Binding-site contacts:
Ligand atom N2 contacts residue GLN214 of chain 1.A at 3.6 Å.
Ligand atom C5 contacts residue GLN214 of chain 1.A at 3.8 Å.
Ligand atom O4 contacts residue GLN214 of chain 1.A at 2.9 Å (h-bond).
Ligand atom C7 contacts residue GLN214 of chain 1.A at 4.3 Å.
Ligand atom C4 contacts residue GLN214 of chain 1.A at 3.9 Å.
Ligand atom C7 contacts residue ASN175 of chain 1.A at 4.2 Å.
Ligand atom C1 contacts residue ILE156 of chain 1.A at 4.3 Å (hydrophobic).
Ligand atom C8 contacts residue LYS210 of chain 1.A at 4.4 Å.
Ligand atom C1 contacts residue GLU154 of chain 1.A at 4.0 Å.
Ligand atom C3 contacts residue ASN175 of chain 1.A at 3.4 Å.
Ligand atom O3 contacts residue ASN175 of chain 1.A at 3.2 Å (h-bond).
Ligand atom O6 contacts residue ILE156 of chain 1.A at 3.2 Å.
Ligand atom C5 contacts residue ASN175 of chain 1.A at 3.6 Å.
Ligand atom O5 contacts residue GLU154 of chain 1.A at 4.2 Å.
Ligand atom N2 contacts residue ASN175 of chain 1.A at 3.6 Å (h-bond).
Ligand atom C4 contacts residue ASN175 of chain 1.A at 4.1 Å.
Ligand atom O3 contacts residue GLU155 of chain 1.A at 3.6 Å.
Ligand atom O3 contacts residue GLU154 of chain 1.A at 3.9 Å.
Ligand atom C6 contacts residue GLU155 of chain 1.A at 4.3 Å.
Ligand atom C1 contacts residue ASN175 of chain 1.A at 1.4 Å.
Ligand atom O5 contacts residue ILE156 of chain 1.A at 3.5 Å (h-bond).
Ligand atom O7 contacts residue ASN175 of chain 1.A at 4.0 Å.
Ligand atom C5 contacts residue ILE156 of chain 1.A at 4.5 Å (hydrophobic).
Ligand atom O5 contacts residue ASN175 of chain 1.A at 2.4 Å (h-bond).
Ligand atom C6 contacts residue GLN214 of chain 1.A at 4.4 Å.
Ligand atom C6 contacts residue ILE156 of chain 1.A at 4.2 Å (hydrophobic).
Ligand atom C1 contacts residue GLU155 of chain 1.A at 4.3 Å.
Ligand atom C8 contacts residue GLN214 of chain 1.A at 3.9 Å.
Ligand atom O6 contacts residue GLU155 of chain 1.A at 4.4 Å.
Ligand atom O5 contacts residue GLU155 of chain 1.A at 3.6 Å.
Ligand atom C2 contacts residue ASN175 of chain 1.A at 2.4 Å.

Sequence of chain 1.A:
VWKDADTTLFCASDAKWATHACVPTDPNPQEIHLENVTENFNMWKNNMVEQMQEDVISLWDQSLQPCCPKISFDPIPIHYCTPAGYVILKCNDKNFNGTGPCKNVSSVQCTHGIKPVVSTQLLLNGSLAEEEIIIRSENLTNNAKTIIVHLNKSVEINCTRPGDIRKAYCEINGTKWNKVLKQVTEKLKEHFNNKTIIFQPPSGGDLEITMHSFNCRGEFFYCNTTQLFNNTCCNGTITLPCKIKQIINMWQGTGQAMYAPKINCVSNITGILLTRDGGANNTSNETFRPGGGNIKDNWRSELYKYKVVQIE

This protein binds this small molecule.
Small molecule (SMILES): CC(=O)N[C@@H]1[C@@H](O)[C@H](O)[C@@H](CO)O[C@H]1O